Sequence of chain 59.B:
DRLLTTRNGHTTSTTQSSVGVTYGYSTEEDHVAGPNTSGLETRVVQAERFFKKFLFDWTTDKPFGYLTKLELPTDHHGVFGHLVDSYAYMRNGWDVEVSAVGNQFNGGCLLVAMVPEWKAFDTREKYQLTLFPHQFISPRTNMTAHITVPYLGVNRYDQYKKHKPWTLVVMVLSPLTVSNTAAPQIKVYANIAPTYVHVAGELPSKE

Binding-site contacts:
Ligand atom O3 contacts residue ARG56 of chain 58.C at 3.9 Å.
Ligand atom O5S contacts residue ARG135 of chain 59.B at 3.6 Å.
Ligand atom C5 contacts residue THR134 of chain 59.B at 3.9 Å.
Ligand atom O2S contacts residue ARG56 of chain 58.C at 4.1 Å.
Ligand atom O6 contacts residue LYS193 of chain 59.A at 3.5 Å.
Ligand atom S2 contacts residue ARG135 of chain 59.B at 4.0 Å.
Ligand atom O6 contacts residue ARG135 of chain 59.B at 3.6 Å.
Ligand atom C1 contacts residue ASP133 of chain 59.B at 4.0 Å.
Ligand atom C3 contacts residue ARG56 of chain 58.C at 3.9 Å.
Ligand atom O5 contacts residue LYS193 of chain 59.A at 3.6 Å.
Ligand atom O1S contacts residue ASP59 of chain 58.C at 3.0 Å.
Ligand atom O4 contacts residue THR195 of chain 59.A at 3.7 Å.
Ligand atom O4S contacts residue ARG56 of chain 58.C at 2.5 Å (salt-bridge).
Ligand atom O2S contacts residue ASP59 of chain 58.C at 3.2 Å.
Ligand atom O1S contacts residue ASP58 of chain 58.C at 4.1 Å.
Ligand atom O3S contacts residue THR134 of chain 59.B at 3.3 Å (h-bond).
Ligand atom O6S contacts residue ARG135 of chain 59.B at 3.7 Å.
Ligand atom S1 contacts residue ASP58 of chain 58.C at 3.7 Å.
Ligand atom O5S contacts residue ARG56 of chain 58.C at 3.6 Å (salt-bridge).
Ligand atom O6S contacts residue ASN88 of chain 58.C at 3.9 Å.
Ligand atom N2 contacts residue ARG56 of chain 58.C at 3.9 Å.
Ligand atom O6S contacts residue ARG56 of chain 58.C at 3.7 Å.
Ligand atom O5 contacts residue ARG135 of chain 59.B at 3.2 Å.
Ligand atom O1 contacts residue ASP133 of chain 59.B at 4.1 Å.
Ligand atom C6 contacts residue ARG135 of chain 59.B at 3.8 Å.
Ligand atom O3 contacts residue ASP59 of chain 58.C at 4.0 Å.
Ligand atom C3 contacts residue LYS193 of chain 59.A at 3.6 Å.
Ligand atom S2 contacts residue ASN88 of chain 58.C at 4.0 Å.
Ligand atom C4 contacts residue LYS193 of chain 59.A at 3.4 Å.
Ligand atom O6B contacts residue LYS193 of chain 59.A at 4.1 Å.
Ligand atom O3S contacts residue LYS193 of chain 59.A at 3.1 Å (salt-bridge).
Ligand atom C2 contacts residue LYS193 of chain 59.A at 3.6 Å.
Ligand atom C5 contacts residue ARG135 of chain 59.B at 4.1 Å.
Ligand atom O6S contacts residue LYS193 of chain 59.A at 3.4 Å.
Ligand atom O2S contacts residue ASP58 of chain 58.C at 2.3 Å (salt-bridge).
Ligand atom S2 contacts residue ARG56 of chain 58.C at 3.4 Å (salt-bridge).
Ligand atom C6 contacts residue THR134 of chain 59.B at 3.5 Å.
Ligand atom O5S contacts residue ASN88 of chain 58.C at 3.0 Å (h-bond).
Ligand atom S1 contacts residue ASP59 of chain 58.C at 3.7 Å.
Ligand atom O3 contacts residue LYS193 of chain 59.A at 2.8 Å (salt-bridge).

Sequence of chain 59.A:
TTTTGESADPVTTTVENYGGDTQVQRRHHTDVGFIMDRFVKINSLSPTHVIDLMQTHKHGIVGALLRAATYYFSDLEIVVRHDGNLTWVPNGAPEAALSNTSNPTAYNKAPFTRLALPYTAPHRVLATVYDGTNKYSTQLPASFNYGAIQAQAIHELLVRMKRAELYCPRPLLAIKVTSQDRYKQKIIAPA

Sequence of chain 58.C:
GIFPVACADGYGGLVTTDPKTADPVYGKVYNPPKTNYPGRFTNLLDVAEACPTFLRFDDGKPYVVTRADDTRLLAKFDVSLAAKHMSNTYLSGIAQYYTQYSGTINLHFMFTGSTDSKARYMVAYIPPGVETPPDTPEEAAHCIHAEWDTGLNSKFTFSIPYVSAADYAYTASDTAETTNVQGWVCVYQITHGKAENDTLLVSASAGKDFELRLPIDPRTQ

A small-molecule ligand and the protein it binds are described below.
Small molecule (SMILES): O=C(O)[C@@H]1O[C@@H](O[C@H]2[C@H](O)[C@@H](NS(=O)(=O)O)[C@@H](O)O[C@@H]2COS(=O)(=O)O)[C@H](OS(=O)(=O)O)[C@@H](O)[C@@H]1O[C@H]1O[C@H](COS(=O)(=O)O)[C@@H](O)[C@H](O)[C@H]1NS(=O)(=O)O